Sequence of chain 1.A:
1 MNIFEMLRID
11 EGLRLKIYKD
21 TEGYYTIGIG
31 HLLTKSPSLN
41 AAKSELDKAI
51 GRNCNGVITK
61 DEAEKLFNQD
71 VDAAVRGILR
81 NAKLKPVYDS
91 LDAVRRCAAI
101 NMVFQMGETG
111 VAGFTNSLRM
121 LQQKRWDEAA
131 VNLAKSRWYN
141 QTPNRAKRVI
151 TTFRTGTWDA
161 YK

The small molecule below binds the protein below.
Small molecule (SMILES): CCc1ccccc1

Binding-site contacts:
Ligand atom CE1 contacts residue LEU84 of chain 1.A at 4.2 Å (hydrophobic).
Ligand atom CD2 contacts residue VAL111 of chain 1.A at 3.3 Å (hydrophobic).
Ligand atom CG contacts residue VAL111 of chain 1.A at 4.0 Å (hydrophobic).
Ligand atom CB contacts residue LEU121 of chain 1.A at 4.0 Å (hydrophobic).
Ligand atom CB contacts residue ALA99 of chain 1.A at 4.4 Å (hydrophobic).
Ligand atom CZ contacts residue ILE78 of chain 1.A at 4.5 Å (hydrophobic).
Ligand atom CX contacts residue LEU118 of chain 1.A at 3.6 Å (hydrophobic).
Ligand atom CD2 contacts residue LEU118 of chain 1.A at 4.4 Å (hydrophobic).
Ligand atom CE1 contacts residue ALA99 of chain 1.A at 3.8 Å (hydrophobic).
Ligand atom CX contacts residue VAL111 of chain 1.A at 3.7 Å (hydrophobic).
Ligand atom CX contacts residue LEU121 of chain 1.A at 4.1 Å (hydrophobic).
Ligand atom CE2 contacts residue VAL103 of chain 1.A at 4.1 Å (hydrophobic).
Ligand atom CE2 contacts residue VAL111 of chain 1.A at 4.1 Å (hydrophobic).
Ligand atom CD2 contacts residue LEU84 of chain 1.A at 4.4 Å (hydrophobic).
Ligand atom CD1 contacts residue LEU121 of chain 1.A at 4.1 Å (hydrophobic).
Ligand atom CD2 contacts residue VAL103 of chain 1.A at 4.3 Å (hydrophobic).
Ligand atom CZ contacts residue ALA99 of chain 1.A at 3.8 Å (hydrophobic).
Ligand atom CG contacts residue ALA99 of chain 1.A at 3.7 Å (hydrophobic).
Ligand atom CD1 contacts residue VAL87 of chain 1.A at 4.0 Å (hydrophobic).
Ligand atom CZ contacts residue LEU84 of chain 1.A at 3.9 Å (hydrophobic).
Ligand atom CB contacts residue VAL111 of chain 1.A at 4.1 Å (hydrophobic).
Ligand atom CB contacts residue PHE153 of chain 1.A at 3.6 Å (hydrophobic).
Ligand atom CD1 contacts residue ALA99 of chain 1.A at 3.8 Å (hydrophobic).
Ligand atom CD2 contacts residue ALA99 of chain 1.A at 3.7 Å (hydrophobic).
Ligand atom CE2 contacts residue ALA99 of chain 1.A at 3.7 Å (hydrophobic).
Ligand atom CX contacts residue MET102 of chain 1.A at 4.0 Å (hydrophobic).
Ligand atom CE1 contacts residue VAL87 of chain 1.A at 3.7 Å (hydrophobic).
Ligand atom CD1 contacts residue PHE153 of chain 1.A at 4.5 Å (hydrophobic).
Ligand atom CD1 contacts residue LEU118 of chain 1.A at 3.5 Å (hydrophobic).
Ligand atom CZ contacts residue TYR88 of chain 1.A at 4.2 Å (hydrophobic).
Ligand atom CZ contacts residue LEU118 of chain 1.A at 4.4 Å (hydrophobic).
Ligand atom CE2 contacts residue LEU84 of chain 1.A at 4.0 Å (hydrophobic).
Ligand atom CE1 contacts residue LEU118 of chain 1.A at 3.8 Å (hydrophobic).
Ligand atom CB contacts residue MET102 of chain 1.A at 3.7 Å (hydrophobic).
Ligand atom CE2 contacts residue ILE78 of chain 1.A at 4.2 Å (hydrophobic).
Ligand atom CG contacts residue PHE153 of chain 1.A at 4.2 Å (hydrophobic).
Ligand atom CG contacts residue LEU118 of chain 1.A at 3.8 Å (hydrophobic).
Ligand atom CB contacts residue LEU118 of chain 1.A at 4.3 Å (hydrophobic).
Ligand atom CE1 contacts residue TYR88 of chain 1.A at 4.0 Å (hydrophobic).
Ligand atom CE1 contacts residue LEU91 of chain 1.A at 4.4 Å (hydrophobic).